The small molecule below binds the protein below.
Small molecule (SMILES): C[C@H](O)CCC[C@H](O)CCC/C=C/c1cc(O)cc(O)c1C(=O)O

Binding-site contacts:
Ligand atom OAB contacts residue SER102 of chain 1.A at 3.4 Å (h-bond).
Ligand atom CAL contacts residue PHE221 of chain 1.A at 3.9 Å (hydrophobic).
Ligand atom CAA contacts residue LEU132 of chain 1.A at 3.7 Å (hydrophobic).
Ligand atom OAC contacts residue PRO188 of chain 1.A at 4.0 Å.
Ligand atom CAV contacts residue PRO128 of chain 1.A at 3.8 Å (hydrophobic).
Ligand atom OAD contacts residue PRO188 of chain 1.A at 3.7 Å.
Ligand atom CAH contacts residue PRO192 of chain 1.A at 3.6 Å (hydrophobic).
Ligand atom OAV contacts residue PRO128 of chain 1.A at 3.4 Å.
Ligand atom OAD contacts residue TYR187 of chain 1.A at 4.0 Å.
Ligand atom CAO contacts residue PHE221 of chain 1.A at 3.7 Å (hydrophobic).
Ligand atom CAV contacts residue PHE221 of chain 1.A at 3.9 Å (hydrophobic).
Ligand atom CAU contacts residue TRP183 of chain 1.A at 3.9 Å (hydrophobic).
Ligand atom CAA contacts residue PRO128 of chain 1.A at 3.8 Å (hydrophobic).
Ligand atom OAD contacts residue ILE191 of chain 1.A at 3.5 Å.
Ligand atom OAE contacts residue SER220 of chain 1.A at 3.8 Å.
Ligand atom OAC contacts residue LEU132 of chain 1.A at 3.3 Å.
Ligand atom CAM contacts residue SER220 of chain 1.A at 3.2 Å.
Ligand atom CAQ contacts residue PRO128 of chain 1.A at 3.7 Å (hydrophobic).
Ligand atom CAS contacts residue PRO192 of chain 1.A at 4.0 Å (hydrophobic).
Ligand atom CAH contacts residue PRO188 of chain 1.A at 3.4 Å (hydrophobic).
Ligand atom CAU contacts residue PRO128 of chain 1.A at 3.9 Å (hydrophobic).
Ligand atom OAV contacts residue THR129 of chain 1.A at 3.1 Å (h-bond).
Ligand atom CAN contacts residue LEU135 of chain 1.A at 4.0 Å (hydrophobic).
Ligand atom CAF contacts residue LEU135 of chain 1.A at 3.8 Å (hydrophobic).
Ligand atom CAL contacts residue SER220 of chain 1.A at 3.5 Å.
Ligand atom OAP contacts residue PRO128 of chain 1.A at 3.9 Å.
Ligand atom CAQ contacts residue SER102 of chain 1.A at 3.1 Å.
Ligand atom OAB contacts residue ILE191 of chain 1.A at 3.9 Å.
Ligand atom OAD contacts residue PRO192 of chain 1.A at 3.6 Å.
Ligand atom OAV contacts residue LYS130 of chain 1.A at 2.9 Å (salt-bridge).
Ligand atom OAB contacts residue PRO128 of chain 1.A at 3.8 Å.
Ligand atom OAB contacts residue SER103 of chain 1.A at 3.9 Å.
Ligand atom CAL contacts residue LEU132 of chain 1.A at 3.8 Å (hydrophobic).
Ligand atom OAC contacts residue LEU135 of chain 1.A at 3.7 Å.
Ligand atom CAS contacts residue PRO188 of chain 1.A at 3.9 Å (hydrophobic).
Ligand atom CAO contacts residue LEU132 of chain 1.A at 3.8 Å (hydrophobic).
Ligand atom CAA contacts residue LYS130 of chain 1.A at 3.5 Å.
Ligand atom CAI contacts residue LEU135 of chain 1.A at 3.5 Å (hydrophobic).
Ligand atom CAM contacts residue PHE221 of chain 1.A at 4.0 Å (hydrophobic).
Ligand atom OAP contacts residue SER102 of chain 1.A at 2.3 Å (h-bond).

Sequence of chain 1.A:
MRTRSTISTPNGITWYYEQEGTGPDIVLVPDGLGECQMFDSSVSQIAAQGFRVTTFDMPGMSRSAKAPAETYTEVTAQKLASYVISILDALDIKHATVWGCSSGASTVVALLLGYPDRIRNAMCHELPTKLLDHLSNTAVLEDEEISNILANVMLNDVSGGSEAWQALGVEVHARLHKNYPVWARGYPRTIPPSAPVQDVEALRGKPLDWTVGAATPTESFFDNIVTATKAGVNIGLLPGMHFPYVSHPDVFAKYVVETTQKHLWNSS